Binding-site contacts:
Ligand atom O1A contacts residue GLY454 of chain 1.A at 3.0 Å (h-bond).
Ligand atom C7 contacts residue VAL400 of chain 1.A at 3.3 Å (hydrophobic).
Ligand atom O7 contacts residue LEU483 of chain 1.A at 3.4 Å.
Ligand atom CM2 contacts residue ASN89 of chain 4.A at 3.4 Å.
Ligand atom S1 contacts residue F501 of chain 1.F at 3.4 Å.
Ligand atom PA contacts residue MG1 of chain 1.B at 3.3 Å.
Ligand atom O1A contacts residue ASP453 of chain 1.A at 2.8 Å (salt-bridge).
Ligand atom N4' contacts residue GLN122 of chain 4.A at 3.1 Å (h-bond).
Ligand atom O1B contacts residue HIS403 of chain 1.A at 3.0 Å (h-bond).
Ligand atom O3B contacts residue ASN480 of chain 1.A at 3.0 Å (h-bond).
Ligand atom N4' contacts residue GLY426 of chain 1.A at 2.9 Å (h-bond).
Ligand atom N1' contacts residue GLU59 of chain 4.A at 2.8 Å (salt-bridge).
Ligand atom N3' contacts residue MET428 of chain 1.A at 3.3 Å (h-bond).
Ligand atom S1 contacts residue VAL400 of chain 1.A at 3.2 Å (h-bond).
Ligand atom O2B contacts residue MET485 of chain 1.A at 3.0 Å (h-bond).
Ligand atom N3' contacts residue PRO85 of chain 4.A at 3.5 Å.
Ligand atom O3B contacts residue GLY484 of chain 1.A at 2.8 Å (h-bond).
Ligand atom C6' contacts residue GLU59 of chain 4.A at 3.4 Å.
Ligand atom O1B contacts residue GLN402 of chain 1.A at 3.3 Å (h-bond).
Ligand atom C5 contacts residue MET428 of chain 1.A at 3.6 Å (hydrophobic).
Ligand atom C7' contacts residue F501 of chain 1.F at 3.4 Å.
Ligand atom N4' contacts residue F501 of chain 1.F at 3.3 Å (h-bond).
Ligand atom O3A contacts residue HIS403 of chain 1.A at 3.0 Å (h-bond).
Ligand atom C4 contacts residue MET428 of chain 1.A at 3.4 Å (hydrophobic).
Ligand atom O1A contacts residue HIS482 of chain 1.A at 3.1 Å (h-bond).
Ligand atom CM4 contacts residue PRO34 of chain 4.A at 3.2 Å (hydrophobic).
Ligand atom O1A contacts residue MG1 of chain 1.B at 2.1 Å.
Ligand atom O3B contacts residue HIS482 of chain 1.A at 3.1 Å (h-bond).
Ligand atom O2B contacts residue GLN402 of chain 1.A at 2.8 Å (h-bond).
Ligand atom O3B contacts residue MG1 of chain 1.B at 2.1 Å.
Ligand atom PB contacts residue MG1 of chain 1.B at 3.3 Å.
Ligand atom C6 contacts residue LEU483 of chain 1.A at 3.6 Å (hydrophobic).
Ligand atom S1 contacts residue GLY401 of chain 1.A at 3.5 Å.
Ligand atom C4' contacts residue MET428 of chain 1.A at 3.5 Å (hydrophobic).
Ligand atom O2A contacts residue GLY454 of chain 1.A at 3.6 Å (h-bond).
Ligand atom N3 contacts residue F501 of chain 1.F at 3.3 Å.
Ligand atom O2B contacts residue GLY401 of chain 1.A at 3.4 Å.
Ligand atom O2A contacts residue SER455 of chain 1.A at 2.6 Å (h-bond).
Ligand atom O2B contacts residue GLY484 of chain 1.A at 3.2 Å (h-bond).
Ligand atom C5' contacts residue MET428 of chain 1.A at 3.5 Å (hydrophobic).

Sequence of chain 1.A:
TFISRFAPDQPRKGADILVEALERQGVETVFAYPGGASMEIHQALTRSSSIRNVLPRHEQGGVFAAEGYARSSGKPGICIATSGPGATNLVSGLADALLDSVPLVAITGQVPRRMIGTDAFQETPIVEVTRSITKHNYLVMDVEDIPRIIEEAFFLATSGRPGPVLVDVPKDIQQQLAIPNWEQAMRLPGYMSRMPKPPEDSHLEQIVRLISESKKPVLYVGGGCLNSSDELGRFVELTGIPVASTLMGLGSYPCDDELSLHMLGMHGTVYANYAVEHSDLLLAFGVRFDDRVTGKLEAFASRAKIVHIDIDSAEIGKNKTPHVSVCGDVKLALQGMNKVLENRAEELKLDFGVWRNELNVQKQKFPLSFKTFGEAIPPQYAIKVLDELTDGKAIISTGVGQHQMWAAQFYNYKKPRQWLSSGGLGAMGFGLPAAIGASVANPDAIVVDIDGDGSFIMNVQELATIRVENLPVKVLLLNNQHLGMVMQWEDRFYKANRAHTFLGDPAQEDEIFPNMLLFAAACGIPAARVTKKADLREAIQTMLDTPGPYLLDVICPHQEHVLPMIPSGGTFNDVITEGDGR

A small-molecule ligand and the protein it binds are described below.
Small molecule (SMILES): C/C(NCc1cnc(C)nc1N)=C(/S)CCO[P](=O)([O-])O[P](=O)([O-])O

Sequence of chain 4.A:
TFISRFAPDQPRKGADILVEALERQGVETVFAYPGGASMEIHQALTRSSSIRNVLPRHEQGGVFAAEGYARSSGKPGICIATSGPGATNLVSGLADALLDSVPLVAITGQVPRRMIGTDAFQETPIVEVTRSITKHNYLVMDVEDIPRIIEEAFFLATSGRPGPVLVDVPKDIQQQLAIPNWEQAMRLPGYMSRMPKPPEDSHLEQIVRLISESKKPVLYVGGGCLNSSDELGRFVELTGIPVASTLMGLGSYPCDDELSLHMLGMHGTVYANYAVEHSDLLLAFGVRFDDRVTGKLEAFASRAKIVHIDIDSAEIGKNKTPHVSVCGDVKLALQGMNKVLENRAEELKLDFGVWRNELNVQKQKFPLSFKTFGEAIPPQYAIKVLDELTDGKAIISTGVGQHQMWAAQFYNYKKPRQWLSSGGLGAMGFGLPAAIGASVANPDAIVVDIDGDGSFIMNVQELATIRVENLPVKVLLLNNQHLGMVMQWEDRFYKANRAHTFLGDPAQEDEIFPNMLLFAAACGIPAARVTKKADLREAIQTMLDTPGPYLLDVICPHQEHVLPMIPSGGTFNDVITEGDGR